A protein and the small-molecule ligand that binds it are described below.
Small molecule (SMILES): O=c1nc2[nH][nH]cc-2c(=O)[nH]1

Binding-site contacts:
Ligand atom C5 contacts residue ALA1078 of chain 1.A at 3.9 Å (hydrophobic).
Ligand atom C5 contacts residue ALA1079 of chain 1.A at 3.7 Å (hydrophobic).
Ligand atom N8 contacts residue ALA1079 of chain 1.A at 3.3 Å (h-bond).
Ligand atom N3 contacts residue ARG880 of chain 1.A at 3.4 Å (salt-bridge).
Ligand atom O2 contacts residue PHE914 of chain 1.A at 3.9 Å.
Ligand atom C4 contacts residue PHE914 of chain 1.A at 3.5 Å (hydrophobic).
Ligand atom N8 contacts residue ALA1078 of chain 1.A at 3.7 Å.
Ligand atom O6 contacts residue PHE1009 of chain 1.A at 3.6 Å.
Ligand atom C2 contacts residue PHE914 of chain 1.A at 3.5 Å (hydrophobic).
Ligand atom N3 contacts residue PHE914 of chain 1.A at 3.7 Å.
Ligand atom C5 contacts residue PHE914 of chain 1.A at 3.5 Å (hydrophobic).
Ligand atom N9 contacts residue GLU1261 of chain 1.A at 2.6 Å (salt-bridge).
Ligand atom C7 contacts residue PHE914 of chain 1.A at 3.7 Å (hydrophobic).
Ligand atom C7 contacts residue MOW1 of chain 1.G at 3.2 Å.
Ligand atom O2 contacts residue ARG880 of chain 1.A at 2.8 Å (salt-bridge).
Ligand atom O2 contacts residue SER1008 of chain 1.A at 3.8 Å.
Ligand atom C7 contacts residue GLU802 of chain 1.A at 3.0 Å.
Ligand atom N9 contacts residue PHE914 of chain 1.A at 3.7 Å.
Ligand atom C2 contacts residue ARG880 of chain 1.A at 3.6 Å.
Ligand atom C7 contacts residue ALA1079 of chain 1.A at 3.6 Å (hydrophobic).
Ligand atom O2 contacts residue PHE1009 of chain 1.A at 3.5 Å.
Ligand atom N9 contacts residue MOW1 of chain 1.G at 3.2 Å.
Ligand atom C5 contacts residue GLU802 of chain 1.A at 3.8 Å.
Ligand atom N1 contacts residue PHE1009 of chain 1.A at 3.6 Å.
Ligand atom N8 contacts residue GLU1261 of chain 1.A at 3.4 Å (salt-bridge).
Ligand atom C4 contacts residue GLU1261 of chain 1.A at 3.8 Å.
Ligand atom C6 contacts residue PHE914 of chain 1.A at 3.5 Å (hydrophobic).
Ligand atom C7 contacts residue ALA1078 of chain 1.A at 3.2 Å (hydrophobic).
Ligand atom C6 contacts residue GLU802 of chain 1.A at 3.5 Å.
Ligand atom N9 contacts residue MTE1 of chain 1.F at 3.8 Å.
Ligand atom N8 contacts residue MOW1 of chain 1.G at 2.3 Å.
Ligand atom N1 contacts residue PHE914 of chain 1.A at 3.5 Å.
Ligand atom O6 contacts residue PHE914 of chain 1.A at 3.6 Å.
Ligand atom C6 contacts residue PHE1009 of chain 1.A at 3.7 Å (hydrophobic).
Ligand atom C4 contacts residue ALA1079 of chain 1.A at 3.5 Å (hydrophobic).
Ligand atom N9 contacts residue ALA1079 of chain 1.A at 3.3 Å (h-bond).
Ligand atom O2 contacts residue THR1010 of chain 1.A at 3.1 Å (h-bond).
Ligand atom O6 contacts residue GLU802 of chain 1.A at 2.5 Å (salt-bridge).
Ligand atom N3 contacts residue ALA1079 of chain 1.A at 3.6 Å.
Ligand atom N8 contacts residue MTE1 of chain 1.F at 3.5 Å (h-bond).

Sequence of chain 1.A:
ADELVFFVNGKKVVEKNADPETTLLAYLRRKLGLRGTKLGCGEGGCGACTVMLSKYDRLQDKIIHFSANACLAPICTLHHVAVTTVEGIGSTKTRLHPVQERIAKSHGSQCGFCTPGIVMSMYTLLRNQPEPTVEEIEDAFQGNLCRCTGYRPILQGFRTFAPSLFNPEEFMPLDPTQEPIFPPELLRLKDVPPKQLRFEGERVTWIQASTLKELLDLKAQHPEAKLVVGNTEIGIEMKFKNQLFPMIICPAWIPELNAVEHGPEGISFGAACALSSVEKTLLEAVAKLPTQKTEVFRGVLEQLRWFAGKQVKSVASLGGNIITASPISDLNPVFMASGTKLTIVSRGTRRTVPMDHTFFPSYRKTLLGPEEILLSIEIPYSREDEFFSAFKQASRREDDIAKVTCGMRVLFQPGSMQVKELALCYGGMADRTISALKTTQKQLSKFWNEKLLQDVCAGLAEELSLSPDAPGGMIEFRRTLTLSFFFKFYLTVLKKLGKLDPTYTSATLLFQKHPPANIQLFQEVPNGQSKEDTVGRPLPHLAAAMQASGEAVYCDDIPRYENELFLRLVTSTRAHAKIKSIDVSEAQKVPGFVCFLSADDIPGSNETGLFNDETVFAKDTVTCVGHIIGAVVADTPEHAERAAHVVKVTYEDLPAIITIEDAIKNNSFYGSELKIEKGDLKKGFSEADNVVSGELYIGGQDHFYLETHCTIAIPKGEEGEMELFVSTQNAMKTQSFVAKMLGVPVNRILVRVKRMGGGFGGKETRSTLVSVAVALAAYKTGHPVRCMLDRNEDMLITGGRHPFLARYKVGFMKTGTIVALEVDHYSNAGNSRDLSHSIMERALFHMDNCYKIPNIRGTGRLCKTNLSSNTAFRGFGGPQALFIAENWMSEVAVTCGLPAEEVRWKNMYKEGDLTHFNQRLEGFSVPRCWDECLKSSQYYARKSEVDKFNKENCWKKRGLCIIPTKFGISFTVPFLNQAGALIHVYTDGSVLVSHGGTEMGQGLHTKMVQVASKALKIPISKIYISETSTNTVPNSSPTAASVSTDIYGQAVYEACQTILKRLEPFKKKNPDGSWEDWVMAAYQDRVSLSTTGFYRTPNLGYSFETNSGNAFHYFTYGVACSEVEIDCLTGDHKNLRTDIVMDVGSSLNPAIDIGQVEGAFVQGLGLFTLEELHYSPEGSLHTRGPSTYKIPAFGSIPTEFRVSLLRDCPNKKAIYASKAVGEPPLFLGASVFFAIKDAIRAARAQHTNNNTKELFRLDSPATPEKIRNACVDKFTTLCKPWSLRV